Sequence of chain 1.G:
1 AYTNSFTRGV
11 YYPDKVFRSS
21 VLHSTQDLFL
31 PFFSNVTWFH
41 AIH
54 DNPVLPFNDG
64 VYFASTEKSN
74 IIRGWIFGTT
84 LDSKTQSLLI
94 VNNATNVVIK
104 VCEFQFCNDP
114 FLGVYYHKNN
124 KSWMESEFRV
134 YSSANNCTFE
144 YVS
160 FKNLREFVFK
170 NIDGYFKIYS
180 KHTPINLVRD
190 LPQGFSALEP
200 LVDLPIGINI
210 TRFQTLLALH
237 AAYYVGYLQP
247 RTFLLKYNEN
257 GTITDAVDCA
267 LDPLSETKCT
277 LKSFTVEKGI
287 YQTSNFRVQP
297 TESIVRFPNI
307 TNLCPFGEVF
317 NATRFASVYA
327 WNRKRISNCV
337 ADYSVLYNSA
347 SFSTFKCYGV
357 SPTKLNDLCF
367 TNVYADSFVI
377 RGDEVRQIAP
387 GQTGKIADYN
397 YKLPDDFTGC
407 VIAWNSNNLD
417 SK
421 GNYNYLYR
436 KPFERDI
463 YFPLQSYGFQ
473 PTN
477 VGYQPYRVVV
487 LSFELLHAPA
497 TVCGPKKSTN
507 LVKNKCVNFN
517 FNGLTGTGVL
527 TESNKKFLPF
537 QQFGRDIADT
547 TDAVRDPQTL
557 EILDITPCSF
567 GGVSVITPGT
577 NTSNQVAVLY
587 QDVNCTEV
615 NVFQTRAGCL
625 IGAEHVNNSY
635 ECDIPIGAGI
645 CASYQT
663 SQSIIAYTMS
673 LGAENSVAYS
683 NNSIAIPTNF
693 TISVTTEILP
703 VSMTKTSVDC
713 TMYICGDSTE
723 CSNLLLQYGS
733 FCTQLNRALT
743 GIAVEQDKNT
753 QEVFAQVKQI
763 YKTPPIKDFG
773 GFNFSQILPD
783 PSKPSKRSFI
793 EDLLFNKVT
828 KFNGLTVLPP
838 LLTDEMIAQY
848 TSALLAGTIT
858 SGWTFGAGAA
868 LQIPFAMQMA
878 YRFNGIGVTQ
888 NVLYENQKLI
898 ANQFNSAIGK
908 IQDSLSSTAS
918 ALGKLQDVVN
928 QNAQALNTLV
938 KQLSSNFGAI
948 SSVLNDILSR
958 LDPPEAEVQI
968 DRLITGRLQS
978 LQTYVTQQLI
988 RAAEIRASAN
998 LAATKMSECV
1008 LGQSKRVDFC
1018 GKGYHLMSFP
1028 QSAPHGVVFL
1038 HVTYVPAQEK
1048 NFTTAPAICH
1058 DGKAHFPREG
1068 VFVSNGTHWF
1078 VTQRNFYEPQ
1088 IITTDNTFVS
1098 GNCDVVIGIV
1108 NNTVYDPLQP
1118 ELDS

Binding-site contacts:
Ligand atom N2 contacts residue ASN1108 of chain 1.G at 3.0 Å (h-bond).
Ligand atom C1 contacts residue ASN1108 of chain 1.G at 1.4 Å.
Ligand atom C3 contacts residue ASN1108 of chain 1.G at 3.8 Å.
Ligand atom C7 contacts residue ASN1108 of chain 1.G at 3.7 Å.
Ligand atom C8 contacts residue ASN1108 of chain 1.G at 4.1 Å.
Ligand atom C2 contacts residue ASN1108 of chain 1.G at 2.5 Å.
Ligand atom O5 contacts residue ASN1108 of chain 1.G at 2.3 Å (h-bond).
Ligand atom O7 contacts residue ASN1108 of chain 1.G at 4.1 Å.
Ligand atom C5 contacts residue ASN1108 of chain 1.G at 3.7 Å.
Ligand atom C4 contacts residue ASN1108 of chain 1.G at 4.2 Å.

This protein binds this small molecule.
Small molecule (SMILES): CC(=O)N[C@H]1[C@H](O[C@H]2[C@H](O)[C@@H](NC(C)=O)CO[C@@H]2CO)O[C@H](CO)[C@@H](O)[C@@H]1O